Sequence of chain 1.G:
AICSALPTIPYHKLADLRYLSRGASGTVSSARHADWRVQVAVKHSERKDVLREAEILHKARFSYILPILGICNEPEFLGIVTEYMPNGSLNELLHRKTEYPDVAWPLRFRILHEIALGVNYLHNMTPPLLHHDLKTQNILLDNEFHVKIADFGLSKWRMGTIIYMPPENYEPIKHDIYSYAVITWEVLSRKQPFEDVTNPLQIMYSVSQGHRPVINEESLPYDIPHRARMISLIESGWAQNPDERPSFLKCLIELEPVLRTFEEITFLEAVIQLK

This small molecule binds to this protein.
Small molecule (SMILES): CN1CCN(CCOc2cc3ncc(-c4cc(N)nc(Cl)c4)n3cc2S(=O)(=O)C(C)(C)C)CC1

Binding-site contacts:
Ligand atom C8 contacts residue GLU95 of chain 1.G at 3.5 Å.
Ligand atom C11 contacts residue PRO98 of chain 1.G at 3.9 Å (hydrophobic).
Ligand atom C3 contacts residue MET97 of chain 1.G at 3.0 Å (hydrophobic).
Ligand atom N9 contacts residue ALA44 of chain 1.G at 3.9 Å.
Ligand atom N26 contacts residue ALA162 of chain 1.G at 3.8 Å.
Ligand atom C12 contacts residue PRO98 of chain 1.G at 3.8 Å (hydrophobic).
Ligand atom C7 contacts residue LEU152 of chain 1.G at 3.9 Å (hydrophobic).
Ligand atom C24 contacts residue ALA44 of chain 1.G at 3.9 Å (hydrophobic).
Ligand atom C34 contacts residue GLY100 of chain 1.G at 3.7 Å.
Ligand atom C34 contacts residue SER101 of chain 1.G at 3.8 Å.
Ligand atom C2 contacts residue MET97 of chain 1.G at 3.7 Å (hydrophobic).
Ligand atom C24 contacts residue THR94 of chain 1.G at 3.7 Å.
Ligand atom CL25 contacts residue LEU78 of chain 1.G at 3.9 Å.
Ligand atom CL25 contacts residue THR94 of chain 1.G at 3.5 Å.
Ligand atom C8 contacts residue ALA44 of chain 1.G at 3.4 Å (hydrophobic).
Ligand atom C15 contacts residue GLU104 of chain 1.G at 3.4 Å.
Ligand atom C34 contacts residue GLU104 of chain 1.G at 3.4 Å.
Ligand atom C21 contacts residue ALA162 of chain 1.G at 3.9 Å (hydrophobic).
Ligand atom C20 contacts residue LEU152 of chain 1.G at 3.6 Å (hydrophobic).
Ligand atom C3 contacts residue TYR96 of chain 1.G at 3.9 Å (hydrophobic).
Ligand atom C23 contacts residue LEU78 of chain 1.G at 3.6 Å (hydrophobic).
Ligand atom C14 contacts residue LEU152 of chain 1.G at 3.8 Å (hydrophobic).
Ligand atom C12 contacts residue GLY100 of chain 1.G at 3.8 Å.
Ligand atom C11 contacts residue MET97 of chain 1.G at 3.4 Å (hydrophobic).
Ligand atom C8 contacts residue MET97 of chain 1.G at 3.8 Å (hydrophobic).
Ligand atom C14 contacts residue VAL31 of chain 1.G at 3.7 Å (hydrophobic).
Ligand atom O29 contacts residue SER24 of chain 1.G at 3.4 Å.
Ligand atom O30 contacts residue LEU23 of chain 1.G at 3.5 Å.
Ligand atom N9 contacts residue MET97 of chain 1.G at 2.9 Å (h-bond).
Ligand atom C6 contacts residue VAL31 of chain 1.G at 3.8 Å (hydrophobic).
Ligand atom C11 contacts residue TYR96 of chain 1.G at 3.6 Å (hydrophobic).
Ligand atom N26 contacts residue ASP163 of chain 1.G at 3.0 Å (salt-bridge).
Ligand atom O29 contacts residue VAL31 of chain 1.G at 3.6 Å.
Ligand atom C7 contacts residue ALA44 of chain 1.G at 3.9 Å (hydrophobic).
Ligand atom C24 contacts residue LEU78 of chain 1.G at 3.6 Å (hydrophobic).
Ligand atom N9 contacts residue TYR96 of chain 1.G at 3.8 Å.
Ligand atom CL25 contacts residue LYS46 of chain 1.G at 3.9 Å.
Ligand atom O10 contacts residue GLY100 of chain 1.G at 3.9 Å.
Ligand atom C27 contacts residue LEU23 of chain 1.G at 3.5 Å (hydrophobic).
Ligand atom C11 contacts residue GLY100 of chain 1.G at 3.8 Å.